A small-molecule ligand and the protein it binds are described below.
Small molecule (SMILES): [H]/N=C(\N)c1cc(-c2ccccc2)c(CNC(=O)c2ccc3c(c2)CCO3)s1

Binding-site contacts:
Ligand atom N01 contacts residue MG1 of chain 1.D at 4.0 Å.
Ligand atom C18 contacts residue LEU232 of chain 1.A at 4.3 Å (hydrophobic).
Ligand atom O22 contacts residue LEU232 of chain 1.A at 3.7 Å.
Ligand atom O22 contacts residue PHE203 of chain 1.A at 3.5 Å.
Ligand atom C21 contacts residue PHE203 of chain 1.A at 3.9 Å (hydrophobic).
Ligand atom C17 contacts residue LYS200 of chain 1.A at 4.5 Å.
Ligand atom C20 contacts residue ARG229 of chain 1.A at 3.6 Å.
Ligand atom C02 contacts residue ILE196 of chain 1.A at 4.0 Å (hydrophobic).
Ligand atom C20 contacts residue LEU232 of chain 1.A at 3.7 Å (hydrophobic).
Ligand atom C13 contacts residue THR236 of chain 1.A at 4.3 Å.
Ligand atom O26 contacts residue LYS200 of chain 1.A at 3.9 Å.
Ligand atom C02 contacts residue THR236 of chain 1.A at 4.1 Å.
Ligand atom C19 contacts residue LEU232 of chain 1.A at 3.9 Å (hydrophobic).
Ligand atom N01 contacts residue ILE196 of chain 1.A at 4.0 Å.
Ligand atom S27 contacts residue THR236 of chain 1.A at 4.1 Å.
Ligand atom N01 contacts residue THR236 of chain 1.A at 4.2 Å.
Ligand atom N15 contacts residue THR236 of chain 1.A at 4.0 Å.
Ligand atom C20 contacts residue THR233 of chain 1.A at 4.3 Å.
Ligand atom C24 contacts residue LEU232 of chain 1.A at 4.5 Å (hydrophobic).
Ligand atom C04 contacts residue THR236 of chain 1.A at 4.1 Å.
Ligand atom C25 contacts residue LYS200 of chain 1.A at 3.4 Å.
Ligand atom N03 contacts residue ILE196 of chain 1.A at 3.7 Å.
Ligand atom C24 contacts residue LYS200 of chain 1.A at 3.7 Å.
Ligand atom C23 contacts residue LEU232 of chain 1.A at 3.8 Å (hydrophobic).
Ligand atom C21 contacts residue ARG229 of chain 1.A at 3.3 Å.
Ligand atom C21 contacts residue LEU232 of chain 1.A at 4.0 Å (hydrophobic).

Sequence of chain 1.A:
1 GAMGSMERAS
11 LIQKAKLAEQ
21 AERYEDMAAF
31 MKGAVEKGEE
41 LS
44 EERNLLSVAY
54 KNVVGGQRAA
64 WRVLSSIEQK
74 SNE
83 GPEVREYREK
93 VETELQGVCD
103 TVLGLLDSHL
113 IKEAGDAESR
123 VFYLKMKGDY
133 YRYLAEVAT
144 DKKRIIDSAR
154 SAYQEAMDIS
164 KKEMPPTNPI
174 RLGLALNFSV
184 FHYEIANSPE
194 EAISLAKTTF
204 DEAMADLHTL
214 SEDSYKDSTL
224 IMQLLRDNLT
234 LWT